Sequence of chain 1.D:
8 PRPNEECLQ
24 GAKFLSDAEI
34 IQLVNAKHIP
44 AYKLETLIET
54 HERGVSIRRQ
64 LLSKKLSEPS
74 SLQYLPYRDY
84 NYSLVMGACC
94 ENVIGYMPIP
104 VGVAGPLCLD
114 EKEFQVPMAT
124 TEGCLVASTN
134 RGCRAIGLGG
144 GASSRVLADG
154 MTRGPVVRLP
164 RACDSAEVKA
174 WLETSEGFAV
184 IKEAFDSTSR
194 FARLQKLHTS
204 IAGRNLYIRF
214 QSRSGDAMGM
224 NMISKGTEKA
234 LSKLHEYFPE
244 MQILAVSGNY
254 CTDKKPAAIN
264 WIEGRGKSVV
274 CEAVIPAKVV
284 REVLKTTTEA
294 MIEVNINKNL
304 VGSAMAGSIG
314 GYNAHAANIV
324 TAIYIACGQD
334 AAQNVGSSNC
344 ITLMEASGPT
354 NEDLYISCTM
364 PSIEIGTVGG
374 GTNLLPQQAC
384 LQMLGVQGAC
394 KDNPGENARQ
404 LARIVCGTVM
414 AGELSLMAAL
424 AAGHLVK

Sequence of chain 1.C:
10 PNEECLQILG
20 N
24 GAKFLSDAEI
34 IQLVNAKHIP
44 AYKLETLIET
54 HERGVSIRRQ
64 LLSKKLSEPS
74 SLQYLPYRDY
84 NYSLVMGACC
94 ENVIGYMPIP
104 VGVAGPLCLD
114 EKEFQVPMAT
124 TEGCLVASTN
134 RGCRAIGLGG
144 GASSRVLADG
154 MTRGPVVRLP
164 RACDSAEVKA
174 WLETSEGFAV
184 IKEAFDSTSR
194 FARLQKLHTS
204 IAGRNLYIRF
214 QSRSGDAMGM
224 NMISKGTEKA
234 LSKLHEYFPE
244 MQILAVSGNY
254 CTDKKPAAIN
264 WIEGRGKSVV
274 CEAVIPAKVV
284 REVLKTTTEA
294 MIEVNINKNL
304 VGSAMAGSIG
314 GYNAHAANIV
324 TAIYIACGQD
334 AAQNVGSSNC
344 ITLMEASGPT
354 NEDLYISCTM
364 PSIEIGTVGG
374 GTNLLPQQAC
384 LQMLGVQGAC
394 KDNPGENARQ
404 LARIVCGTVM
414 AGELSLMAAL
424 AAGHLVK

This protein binds this small molecule.
Small molecule (SMILES): CCc1c(C(=O)Nc2ccc(-c3ccccc3)cc2)c2c(n1CC[C@@H](O)C[C@@H](O)CC(=O)O)CCCCC2

Binding-site contacts:
Ligand atom C15 contacts residue ARG134 of chain 1.C at 3.5 Å.
Ligand atom O6 contacts residue ALA317 of chain 1.C at 3.5 Å (h-bond).
Ligand atom C1 contacts residue LEU419 of chain 1.C at 3.5 Å (hydrophobic).
Ligand atom O4 contacts residue GLU125 of chain 1.C at 2.5 Å (salt-bridge).
Ligand atom C10 contacts residue ASN321 of chain 1.C at 3.7 Å.
Ligand atom C36 contacts residue LYS301 of chain 1.C at 3.5 Å.
Ligand atom C2 contacts residue LEU419 of chain 1.C at 3.6 Å (hydrophobic).
Ligand atom C35 contacts residue ASP256 of chain 1.D at 3.6 Å.
Ligand atom C10 contacts residue ASP256 of chain 1.D at 3.3 Å.
Ligand atom C26 contacts residue CYS127 of chain 1.C at 3.8 Å (hydrophobic).
Ligand atom C5 contacts residue LEU419 of chain 1.C at 3.7 Å (hydrophobic).
Ligand atom O7 contacts residue LYS258 of chain 1.D at 3.1 Å (salt-bridge).
Ligand atom C13 contacts residue HIS318 of chain 1.C at 3.6 Å.
Ligand atom O3 contacts residue ASP256 of chain 1.D at 2.5 Å (salt-bridge).
Ligand atom C36 contacts residue LYS258 of chain 1.D at 3.2 Å.
Ligand atom O7 contacts residue ASN252 of chain 1.D at 3.6 Å (h-bond).
Ligand atom C36 contacts residue ALA317 of chain 1.C at 3.4 Å (hydrophobic).
Ligand atom C11 contacts residue ASP256 of chain 1.D at 3.3 Å.
Ligand atom O2 contacts residue SER131 of chain 1.C at 2.7 Å (h-bond).
Ligand atom O6 contacts residue LYS301 of chain 1.C at 2.8 Å (salt-bridge).
Ligand atom C5 contacts residue LYS430 of chain 1.C at 3.7 Å.
Ligand atom O4 contacts residue ASN321 of chain 1.C at 3.1 Å (h-bond).
Ligand atom C9 contacts residue GLU125 of chain 1.C at 3.7 Å.
Ligand atom C35 contacts residue LYS258 of chain 1.D at 3.7 Å.
Ligand atom O7 contacts residue LYS301 of chain 1.C at 3.3 Å (salt-bridge).
Ligand atom C18 contacts residue ALA130 of chain 1.C at 3.6 Å (hydrophobic).
Ligand atom C19 contacts residue LEU419 of chain 1.C at 3.7 Å (hydrophobic).
Ligand atom C36 contacts residue SER250 of chain 1.D at 3.2 Å.
Ligand atom O3 contacts residue ARG156 of chain 1.D at 2.9 Å (salt-bridge).
Ligand atom C35 contacts residue ALA317 of chain 1.C at 3.3 Å (hydrophobic).
Ligand atom O7 contacts residue SER250 of chain 1.D at 2.4 Å (h-bond).
Ligand atom C16 contacts residue ARG134 of chain 1.C at 3.6 Å.
Ligand atom C25 contacts residue LEU423 of chain 1.C at 3.6 Å (hydrophobic).
Ligand atom C17 contacts residue SER131 of chain 1.C at 3.4 Å.
Ligand atom N1 contacts residue LYS430 of chain 1.C at 3.7 Å.
Ligand atom O6 contacts residue SER250 of chain 1.D at 3.4 Å (h-bond).
Ligand atom O7 contacts residue ARG156 of chain 1.D at 3.5 Å (salt-bridge).
Ligand atom C7 contacts residue LYS430 of chain 1.C at 3.7 Å.
Ligand atom O4 contacts residue LYS257 of chain 1.D at 2.8 Å (salt-bridge).
Ligand atom C7 contacts residue GLU125 of chain 1.C at 3.6 Å.